Sequence of chain 1.D:
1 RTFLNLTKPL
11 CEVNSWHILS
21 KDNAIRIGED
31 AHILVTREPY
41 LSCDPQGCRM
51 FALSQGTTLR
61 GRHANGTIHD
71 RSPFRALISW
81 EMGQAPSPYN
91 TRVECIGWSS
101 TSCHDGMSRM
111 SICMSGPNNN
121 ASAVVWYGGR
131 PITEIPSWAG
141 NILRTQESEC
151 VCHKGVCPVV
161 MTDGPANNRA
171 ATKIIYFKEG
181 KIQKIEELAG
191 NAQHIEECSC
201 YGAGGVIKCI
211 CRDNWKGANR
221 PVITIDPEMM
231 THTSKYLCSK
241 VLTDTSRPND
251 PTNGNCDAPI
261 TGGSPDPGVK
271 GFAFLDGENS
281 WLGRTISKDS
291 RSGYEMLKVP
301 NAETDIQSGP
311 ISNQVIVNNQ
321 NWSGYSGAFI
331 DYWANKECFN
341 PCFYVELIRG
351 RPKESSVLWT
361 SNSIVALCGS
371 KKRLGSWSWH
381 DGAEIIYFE

This small molecule binds to this protein.
Small molecule (SMILES): OC[C@H]1O[C@@H](O)[C@@H](O)[C@@H](O)[C@@H]1O

Binding-site contacts:
Ligand atom O4 contacts residue ILE311 of chain 1.D at 4.3 Å.
Ligand atom O5 contacts residue SER312 of chain 1.D at 3.9 Å.
Ligand atom C6 contacts residue ILE311 of chain 1.D at 4.1 Å (hydrophobic).
Ligand atom C1 contacts residue ASN313 of chain 1.D at 4.3 Å.
Ligand atom C3 contacts residue NAG2 of chain 1.H at 4.2 Å.
Ligand atom O5 contacts residue NAG2 of chain 1.H at 2.8 Å (h-bond).
Ligand atom C5 contacts residue SER312 of chain 1.D at 4.0 Å.
Ligand atom C2 contacts residue NAG2 of chain 1.H at 2.8 Å.
Ligand atom C6 contacts residue PRO310 of chain 1.D at 3.7 Å (hydrophobic).
Ligand atom O6 contacts residue PRO310 of chain 1.D at 4.0 Å.
Ligand atom C1 contacts residue SER312 of chain 1.D at 4.4 Å.
Ligand atom O5 contacts residue ILE311 of chain 1.D at 4.2 Å.
Ligand atom O6 contacts residue SER312 of chain 1.D at 4.0 Å.
Ligand atom O2 contacts residue NAG2 of chain 1.H at 2.7 Å (h-bond).
Ligand atom O6 contacts residue ASN313 of chain 1.D at 3.4 Å (h-bond).
Ligand atom O6 contacts residue MAN1 of chain 1.MA at 2.4 Å (h-bond).
Ligand atom C1 contacts residue ILE311 of chain 1.D at 4.2 Å (hydrophobic).
Ligand atom C5 contacts residue NAG2 of chain 1.H at 4.2 Å.
Ligand atom C5 contacts residue PRO310 of chain 1.D at 4.4 Å (hydrophobic).
Ligand atom C6 contacts residue SER312 of chain 1.D at 4.1 Å.
Ligand atom C5 contacts residue ILE311 of chain 1.D at 3.7 Å (hydrophobic).
Ligand atom C5 contacts residue MAN1 of chain 1.MA at 4.5 Å.
Ligand atom O4 contacts residue PRO310 of chain 1.D at 3.8 Å.
Ligand atom C1 contacts residue NAG2 of chain 1.H at 2.1 Å.
Ligand atom O5 contacts residue ASN313 of chain 1.D at 3.5 Å (h-bond).
Ligand atom C6 contacts residue MAN1 of chain 1.MA at 3.1 Å.